Sequence of chain 4.A:
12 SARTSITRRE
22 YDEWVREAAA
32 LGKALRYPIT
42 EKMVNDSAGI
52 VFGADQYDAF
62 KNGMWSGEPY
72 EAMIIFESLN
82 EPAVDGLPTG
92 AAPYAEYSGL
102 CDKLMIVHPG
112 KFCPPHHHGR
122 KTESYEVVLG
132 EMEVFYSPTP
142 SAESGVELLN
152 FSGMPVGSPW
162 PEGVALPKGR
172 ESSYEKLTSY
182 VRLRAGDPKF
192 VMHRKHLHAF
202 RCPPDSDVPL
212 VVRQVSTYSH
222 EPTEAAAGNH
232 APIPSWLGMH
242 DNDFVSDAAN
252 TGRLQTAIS

Binding-site contacts:
Ligand atom C1 contacts residue ILE76 of chain 4.A at 3.0 Å (hydrophobic).
Ligand atom C5 contacts residue SER48 of chain 4.A at 4.3 Å.
Ligand atom O1 contacts residue ILE76 of chain 4.A at 3.7 Å.
Ligand atom C2 contacts residue ASN46 of chain 4.A at 4.4 Å.
Ligand atom C2 contacts residue ALA49 of chain 4.A at 4.3 Å (hydrophobic).
Ligand atom C5 contacts residue ALA226 of chain 4.A at 3.4 Å (hydrophobic).
Ligand atom C4 contacts residue ALA226 of chain 4.A at 4.4 Å (hydrophobic).
Ligand atom C1 contacts residue PHE77 of chain 4.A at 3.5 Å (hydrophobic).
Ligand atom C3 contacts residue ILE76 of chain 4.A at 4.2 Å (hydrophobic).
Ligand atom C5 contacts residue THR224 of chain 4.A at 4.4 Å.
Ligand atom O3 contacts residue ILE76 of chain 4.A at 4.1 Å.
Ligand atom O5 contacts residue ALA226 of chain 4.A at 4.1 Å.
Ligand atom O2 contacts residue SER48 of chain 4.A at 3.1 Å.
Ligand atom O4 contacts residue ALA226 of chain 4.A at 4.0 Å.
Ligand atom O2 contacts residue ILE76 of chain 4.A at 3.2 Å (h-bond).
Ligand atom O1 contacts residue ASN46 of chain 4.A at 4.2 Å.
Ligand atom C2 contacts residue GLU78 of chain 4.A at 4.3 Å.
Ligand atom C4 contacts residue SER48 of chain 4.A at 4.5 Å.
Ligand atom C2 contacts residue ILE76 of chain 4.A at 3.6 Å (hydrophobic).
Ligand atom C5 contacts residue ASN46 of chain 4.A at 4.4 Å.
Ligand atom O4 contacts residue SER48 of chain 4.A at 3.6 Å.
Ligand atom O2 contacts residue ASN46 of chain 4.A at 3.8 Å.
Ligand atom O3 contacts residue SER48 of chain 4.A at 3.7 Å.
Ligand atom O5 contacts residue SER48 of chain 4.A at 4.2 Å.
Ligand atom C4 contacts residue THR224 of chain 4.A at 3.7 Å.
Ligand atom C2 contacts residue SER48 of chain 4.A at 4.4 Å.
Ligand atom O5 contacts residue ASN46 of chain 4.A at 3.6 Å (h-bond).
Ligand atom O2 contacts residue ALA49 of chain 4.A at 2.9 Å.
Ligand atom O1 contacts residue GLU78 of chain 4.A at 3.1 Å (salt-bridge).
Ligand atom O4 contacts residue THR224 of chain 4.A at 2.8 Å (h-bond).
Ligand atom C1 contacts residue MET44 of chain 4.A at 4.2 Å (hydrophobic).
Ligand atom C3 contacts residue GLU78 of chain 4.A at 4.2 Å.
Ligand atom O3 contacts residue ARG254 of chain 4.A at 4.2 Å.
Ligand atom C1 contacts residue GLU78 of chain 4.A at 2.9 Å.
Ligand atom O1 contacts residue MET44 of chain 4.A at 3.0 Å (h-bond).
Ligand atom O1 contacts residue PHE77 of chain 4.A at 3.6 Å.

The small molecule below binds the protein below.
Small molecule (SMILES): OC[C@@]1(O)OC[C@H](O)[C@@H]1O